Sequence of chain 1.A:
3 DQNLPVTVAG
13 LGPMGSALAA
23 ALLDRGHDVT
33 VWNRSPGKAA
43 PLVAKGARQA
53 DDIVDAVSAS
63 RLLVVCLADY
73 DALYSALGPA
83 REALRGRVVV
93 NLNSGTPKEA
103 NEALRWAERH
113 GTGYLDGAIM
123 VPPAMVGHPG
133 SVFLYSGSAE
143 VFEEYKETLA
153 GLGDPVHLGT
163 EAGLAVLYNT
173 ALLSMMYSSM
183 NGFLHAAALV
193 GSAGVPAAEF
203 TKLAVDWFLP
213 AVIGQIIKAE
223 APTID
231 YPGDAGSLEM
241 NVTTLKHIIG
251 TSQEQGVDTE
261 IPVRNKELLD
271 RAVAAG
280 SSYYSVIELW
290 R

Sequence of chain 1.B:
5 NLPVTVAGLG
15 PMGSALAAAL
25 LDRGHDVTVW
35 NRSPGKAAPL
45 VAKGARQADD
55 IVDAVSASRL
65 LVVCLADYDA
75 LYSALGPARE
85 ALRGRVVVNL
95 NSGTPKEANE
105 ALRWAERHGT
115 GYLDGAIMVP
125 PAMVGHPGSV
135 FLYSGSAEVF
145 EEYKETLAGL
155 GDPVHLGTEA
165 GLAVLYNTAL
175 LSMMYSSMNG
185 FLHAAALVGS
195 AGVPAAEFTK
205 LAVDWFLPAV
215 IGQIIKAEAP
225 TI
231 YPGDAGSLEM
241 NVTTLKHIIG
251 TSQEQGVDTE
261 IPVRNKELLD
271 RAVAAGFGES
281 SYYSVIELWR

A protein and the small-molecule ligand that binds it are described below.
Small molecule (SMILES): C[C@H]1NCCc2ccccc21

Binding-site contacts:
Ligand atom C8 contacts residue TYR179 of chain 1.A at 4.0 Å (hydrophobic).
Ligand atom C12 contacts residue VAL214 of chain 1.B at 4.2 Å (hydrophobic).
Ligand atom C12 contacts residue MET122 of chain 1.A at 3.3 Å (hydrophobic).
Ligand atom N2 contacts residue ASN241 of chain 1.B at 3.4 Å (h-bond).
Ligand atom C5 contacts residue LEU175 of chain 1.A at 4.3 Å (hydrophobic).
Ligand atom C12 contacts residue VAL123 of chain 1.A at 4.0 Å (hydrophobic).
Ligand atom C3 contacts residue ASN241 of chain 1.B at 3.5 Å.
Ligand atom C4 contacts residue ILE218 of chain 1.B at 3.4 Å (hydrophobic).
Ligand atom C11 contacts residue ILE121 of chain 1.A at 3.5 Å (hydrophobic).
Ligand atom C10 contacts residue ASN241 of chain 1.B at 4.4 Å.
Ligand atom C8 contacts residue LEU175 of chain 1.A at 4.4 Å (hydrophobic).
Ligand atom C13 contacts residue MET122 of chain 1.A at 4.1 Å (hydrophobic).
Ligand atom C4 contacts residue MET178 of chain 1.A at 4.0 Å (hydrophobic).
Ligand atom C6 contacts residue LEU175 of chain 1.A at 4.0 Å (hydrophobic).
Ligand atom C8 contacts residue MET240 of chain 1.B at 3.9 Å (hydrophobic).
Ligand atom C14 contacts residue MET178 of chain 1.A at 4.3 Å (hydrophobic).
Ligand atom C12 contacts residue LEU175 of chain 1.A at 3.9 Å (hydrophobic).
Ligand atom C11 contacts residue VAL123 of chain 1.A at 4.2 Å (hydrophobic).
Ligand atom C3 contacts residue TYR179 of chain 1.A at 4.4 Å (hydrophobic).
Ligand atom C3 contacts residue MET178 of chain 1.A at 3.7 Å (hydrophobic).
Ligand atom N2 contacts residue TYR179 of chain 1.A at 4.4 Å.
Ligand atom N2 contacts residue MET240 of chain 1.B at 3.6 Å.
Ligand atom C4 contacts residue ALA235 of chain 1.B at 4.1 Å (hydrophobic).
Ligand atom C8 contacts residue ASN241 of chain 1.B at 4.2 Å.
Ligand atom C6 contacts residue ILE121 of chain 1.A at 4.1 Å (hydrophobic).
Ligand atom C14 contacts residue LEU175 of chain 1.A at 4.3 Å (hydrophobic).
Ligand atom C10 contacts residue MET240 of chain 1.B at 3.9 Å (hydrophobic).
Ligand atom C3 contacts residue ALA235 of chain 1.B at 3.3 Å (hydrophobic).
Ligand atom C13 contacts residue VAL214 of chain 1.B at 4.0 Å (hydrophobic).
Ligand atom C13 contacts residue MET178 of chain 1.A at 4.2 Å (hydrophobic).
Ligand atom N2 contacts residue ALA235 of chain 1.B at 3.1 Å (h-bond).
Ligand atom C14 contacts residue ILE218 of chain 1.B at 4.0 Å (hydrophobic).
Ligand atom C4 contacts residue ASP234 of chain 1.B at 4.4 Å.
Ligand atom C11 contacts residue LEU175 of chain 1.A at 3.8 Å (hydrophobic).
Ligand atom C12 contacts residue ILE121 of chain 1.A at 4.4 Å (hydrophobic).
Ligand atom C11 contacts residue MET122 of chain 1.A at 3.8 Å (hydrophobic).
Ligand atom C8 contacts residue THR244 of chain 1.B at 3.5 Å.
Ligand atom C13 contacts residue LEU175 of chain 1.A at 4.1 Å (hydrophobic).
Ligand atom C13 contacts residue ILE218 of chain 1.B at 3.6 Å (hydrophobic).